This small molecule binds to this protein.
Small molecule (SMILES): Cn1ccc2c(ccn2CC(=O)Nc2ccncc2Cl)c1=O

Binding-site contacts:
Ligand atom N contacts residue SER54 of chain 2.A at 3.6 Å.
Ligand atom NAM contacts residue ARG24 of chain 1.A at 3.6 Å.
Ligand atom CA contacts residue ALA52 of chain 2.A at 3.5 Å (hydrophobic).
Ligand atom CAH contacts residue TYR58 of chain 2.A at 3.7 Å (hydrophobic).
Ligand atom CAJ contacts residue SER54 of chain 2.A at 3.6 Å.
Ligand atom CLAD contacts residue TYR58 of chain 2.A at 3.8 Å.
Ligand atom CLAD contacts residue ASN21 of chain 1.A at 3.7 Å.
Ligand atom CAT contacts residue GLN113 of chain 2.A at 3.6 Å.
Ligand atom CAJ contacts residue CYS53 of chain 2.A at 3.3 Å (hydrophobic).
Ligand atom CAP contacts residue GLN113 of chain 2.A at 3.1 Å.
Ligand atom NAV contacts residue GLN113 of chain 2.A at 3.3 Å (h-bond).
Ligand atom C contacts residue MET51 of chain 2.A at 3.4 Å (hydrophobic).
Ligand atom CAA contacts residue GLU115 of chain 2.A at 3.2 Å.
Ligand atom NAN contacts residue TYR58 of chain 2.A at 3.5 Å.
Ligand atom NAN contacts residue ASN21 of chain 1.A at 3.5 Å (h-bond).
Ligand atom CAK contacts residue ASN21 of chain 1.A at 3.8 Å.
Ligand atom CAA contacts residue GLN113 of chain 2.A at 3.7 Å.
Ligand atom OAC contacts residue GLU115 of chain 2.A at 2.9 Å (salt-bridge).
Ligand atom C contacts residue ASN21 of chain 1.A at 3.5 Å.
Ligand atom O contacts residue ASN21 of chain 1.A at 3.6 Å.
Ligand atom CAQ contacts residue ASN21 of chain 1.A at 3.8 Å.
Ligand atom NAM contacts residue TYR58 of chain 2.A at 3.8 Å.
Ligand atom CAS contacts residue GLY55 of chain 2.A at 3.5 Å.
Ligand atom CLAD contacts residue ALA52 of chain 2.A at 3.6 Å.
Ligand atom CAI contacts residue CYS53 of chain 2.A at 3.7 Å (hydrophobic).
Ligand atom CAK contacts residue TYR58 of chain 2.A at 3.6 Å (hydrophobic).
Ligand atom CAR contacts residue ASN21 of chain 1.A at 3.7 Å.
Ligand atom CLAD contacts residue MET51 of chain 2.A at 3.2 Å.
Ligand atom OAC contacts residue GLN113 of chain 2.A at 3.4 Å (h-bond).
Ligand atom CA contacts residue SER54 of chain 2.A at 3.7 Å.
Ligand atom OAC contacts residue MET114 of chain 2.A at 3.8 Å.
Ligand atom CAF contacts residue GLY55 of chain 2.A at 3.5 Å.
Ligand atom CAK contacts residue ARG24 of chain 1.A at 3.8 Å.
Ligand atom CLAD contacts residue LEU25 of chain 1.A at 3.6 Å.
Ligand atom CAR contacts residue TYR58 of chain 2.A at 3.4 Å (hydrophobic).
Ligand atom CAE contacts residue GLY55 of chain 2.A at 3.3 Å.
Ligand atom CAJ contacts residue ALA52 of chain 2.A at 3.5 Å (hydrophobic).
Ligand atom CAQ contacts residue TYR58 of chain 2.A at 3.4 Å (hydrophobic).
Ligand atom NAN contacts residue MET51 of chain 2.A at 2.9 Å (h-bond).
Ligand atom CA contacts residue MET51 of chain 2.A at 3.0 Å (hydrophobic).

Sequence of chain 1.A:
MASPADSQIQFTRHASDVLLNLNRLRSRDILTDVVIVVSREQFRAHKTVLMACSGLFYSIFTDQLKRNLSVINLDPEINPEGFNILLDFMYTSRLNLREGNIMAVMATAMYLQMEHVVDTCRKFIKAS

Sequence of chain 2.A:
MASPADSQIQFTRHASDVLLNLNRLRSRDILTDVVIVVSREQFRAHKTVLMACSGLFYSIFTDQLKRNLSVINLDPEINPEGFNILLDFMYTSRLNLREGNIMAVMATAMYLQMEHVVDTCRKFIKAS